This protein binds this small molecule.
Small molecule (SMILES): CC(=O)N[C@@H]1[C@@H](O)[C@H](O)[C@@H](CO)O[C@H]1O

Sequence of chain 33.C:
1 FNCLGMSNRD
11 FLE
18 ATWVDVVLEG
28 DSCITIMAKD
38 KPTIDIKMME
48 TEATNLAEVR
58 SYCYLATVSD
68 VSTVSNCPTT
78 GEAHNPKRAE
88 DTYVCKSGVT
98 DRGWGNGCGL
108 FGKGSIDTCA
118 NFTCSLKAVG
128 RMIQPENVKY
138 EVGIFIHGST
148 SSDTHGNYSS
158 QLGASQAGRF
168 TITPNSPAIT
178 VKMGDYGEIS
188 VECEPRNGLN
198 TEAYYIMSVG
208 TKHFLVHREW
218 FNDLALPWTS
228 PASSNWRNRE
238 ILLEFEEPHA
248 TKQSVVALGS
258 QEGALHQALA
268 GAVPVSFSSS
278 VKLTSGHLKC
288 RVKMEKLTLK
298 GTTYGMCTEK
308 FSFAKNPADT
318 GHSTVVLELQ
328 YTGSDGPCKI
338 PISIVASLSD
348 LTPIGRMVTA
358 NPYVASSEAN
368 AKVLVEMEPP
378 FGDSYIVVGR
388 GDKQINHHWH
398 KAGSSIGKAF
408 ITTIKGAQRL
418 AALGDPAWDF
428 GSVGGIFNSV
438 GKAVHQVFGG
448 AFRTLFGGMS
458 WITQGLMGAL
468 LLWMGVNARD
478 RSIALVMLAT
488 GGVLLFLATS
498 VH

Binding-site contacts:
Ligand atom N2 contacts residue TYR90 of chain 33.C at 4.3 Å.
Ligand atom C6 contacts residue THR120 of chain 33.C at 3.4 Å.
Ligand atom C5 contacts residue THR120 of chain 33.C at 3.8 Å.
Ligand atom C7 contacts residue SER66 of chain 33.C at 3.5 Å.
Ligand atom C5 contacts residue THR89 of chain 33.C at 4.4 Å.
Ligand atom O7 contacts residue ASN118 of chain 33.C at 4.0 Å.
Ligand atom O5 contacts residue THR89 of chain 33.C at 4.2 Å.
Ligand atom C5 contacts residue ASN118 of chain 33.C at 3.7 Å.
Ligand atom C7 contacts residue ASN118 of chain 33.C at 3.5 Å.
Ligand atom C1 contacts residue THR120 of chain 33.C at 4.3 Å.
Ligand atom C6 contacts residue THR89 of chain 33.C at 4.4 Å.
Ligand atom C8 contacts residue ASN118 of chain 33.C at 4.2 Å.
Ligand atom C1 contacts residue ASN118 of chain 33.C at 1.5 Å.
Ligand atom O5 contacts residue ASN118 of chain 33.C at 2.4 Å (h-bond).
Ligand atom C4 contacts residue ASN118 of chain 33.C at 4.2 Å.
Ligand atom C7 contacts residue TYR90 of chain 33.C at 4.5 Å (hydrophobic).
Ligand atom C8 contacts residue SER66 of chain 33.C at 4.0 Å.
Ligand atom C2 contacts residue SER66 of chain 33.C at 4.5 Å.
Ligand atom O7 contacts residue SER66 of chain 33.C at 3.0 Å (h-bond).
Ligand atom C8 contacts residue TYR90 of chain 33.C at 3.5 Å (hydrophobic).
Ligand atom N2 contacts residue SER66 of chain 33.C at 4.3 Å.
Ligand atom C4 contacts residue THR120 of chain 33.C at 4.4 Å.
Ligand atom C8 contacts residue ASP67 of chain 33.C at 3.9 Å.
Ligand atom N2 contacts residue ASN118 of chain 33.C at 2.9 Å (h-bond).
Ligand atom C2 contacts residue ASN118 of chain 33.C at 2.5 Å.
Ligand atom O6 contacts residue THR89 of chain 33.C at 4.0 Å.
Ligand atom C1 contacts residue THR89 of chain 33.C at 4.1 Å.
Ligand atom C3 contacts residue ASN118 of chain 33.C at 3.8 Å.
Ligand atom O5 contacts residue THR120 of chain 33.C at 3.2 Å (h-bond).